Sequence of chain 1.A:
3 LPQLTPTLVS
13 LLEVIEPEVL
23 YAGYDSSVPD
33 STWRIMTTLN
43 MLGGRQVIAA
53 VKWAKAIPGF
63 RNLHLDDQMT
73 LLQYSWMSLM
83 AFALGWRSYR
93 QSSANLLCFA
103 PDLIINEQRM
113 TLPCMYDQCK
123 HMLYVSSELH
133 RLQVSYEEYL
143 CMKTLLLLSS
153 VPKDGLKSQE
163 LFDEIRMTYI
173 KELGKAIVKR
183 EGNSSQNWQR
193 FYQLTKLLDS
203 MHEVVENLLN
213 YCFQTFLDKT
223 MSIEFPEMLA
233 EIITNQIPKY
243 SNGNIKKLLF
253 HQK

A small-molecule ligand and the protein it binds are described below.
Small molecule (SMILES): CC1=C[C@@H]2[C@H]([C@@H](O)C[C@@]3(C)[C@H]2C[C@@H](C)[C@]3(O)C(=O)CO)[C@@]2(C)Cc3cnn(-c4ccccc4)c3C=C12

Binding-site contacts:
Ligand atom C25 contacts residue MET82 of chain 1.A at 3.3 Å (hydrophobic).
Ligand atom O4 contacts residue ILE225 of chain 1.A at 3.5 Å.
Ligand atom N2 contacts residue PHE101 of chain 1.A at 3.4 Å.
Ligand atom C29 contacts residue PHE101 of chain 1.A at 3.7 Å (hydrophobic).
Ligand atom C1 contacts residue LEU41 of chain 1.A at 3.1 Å (hydrophobic).
Ligand atom C18 contacts residue ASN42 of chain 1.A at 3.4 Å.
Ligand atom C23 contacts residue MET82 of chain 1.A at 3.6 Å (hydrophobic).
Ligand atom O2 contacts residue GLN120 of chain 1.A at 2.6 Å (h-bond).
Ligand atom C20 contacts residue GLN120 of chain 1.A at 3.5 Å.
Ligand atom C30 contacts residue TYR213 of chain 1.A at 3.1 Å (hydrophobic).
Ligand atom C28 contacts residue ALA83 of chain 1.A at 3.6 Å (hydrophobic).
Ligand atom C22 contacts residue GLY45 of chain 1.A at 3.5 Å.
Ligand atom O3 contacts residue TYR213 of chain 1.A at 3.2 Å (h-bond).
Ligand atom C29 contacts residue ARG89 of chain 1.A at 3.3 Å.
Ligand atom C30 contacts residue GLN120 of chain 1.A at 3.5 Å.
Ligand atom C27 contacts residue GLN48 of chain 1.A at 3.2 Å.
Ligand atom O1 contacts residue ASN42 of chain 1.A at 2.6 Å (h-bond).
Ligand atom C11 contacts residue ASN42 of chain 1.A at 3.5 Å.
Ligand atom C22 contacts residue LEU44 of chain 1.A at 3.4 Å (hydrophobic).
Ligand atom C24 contacts residue GLN48 of chain 1.A at 3.5 Å.
Ligand atom N2 contacts residue LEU44 of chain 1.A at 3.6 Å.
Ligand atom C2 contacts residue PHE101 of chain 1.A at 3.6 Å (hydrophobic).
Ligand atom C3 contacts residue PHE101 of chain 1.A at 3.4 Å (hydrophobic).
Ligand atom C12 contacts residue ASN42 of chain 1.A at 3.3 Å.
Ligand atom C26 contacts residue LEU86 of chain 1.A at 3.3 Å (hydrophobic).
Ligand atom C25 contacts residue LEU86 of chain 1.A at 3.2 Å (hydrophobic).
Ligand atom N1 contacts residue PHE101 of chain 1.A at 3.6 Å.
Ligand atom C4 contacts residue MET82 of chain 1.A at 3.5 Å (hydrophobic).
Ligand atom C17 contacts residue GLN120 of chain 1.A at 3.5 Å.
Ligand atom N1 contacts residue GLN48 of chain 1.A at 3.6 Å.
Ligand atom C26 contacts residue ALA85 of chain 1.A at 3.5 Å (hydrophobic).
Ligand atom O4 contacts residue ASN42 of chain 1.A at 3.4 Å (h-bond).
Ligand atom N2 contacts residue GLN48 of chain 1.A at 3.3 Å (h-bond).
Ligand atom C27 contacts residue PHE101 of chain 1.A at 3.0 Å (hydrophobic).
Ligand atom C2 contacts residue LEU41 of chain 1.A at 3.6 Å (hydrophobic).
Ligand atom O3 contacts residue THR217 of chain 1.A at 3.6 Å.
Ligand atom O3 contacts residue CYS214 of chain 1.A at 3.7 Å.
Ligand atom C22 contacts residue LEU41 of chain 1.A at 3.6 Å (hydrophobic).
Ligand atom C22 contacts residue PHE101 of chain 1.A at 3.7 Å (hydrophobic).
Ligand atom O4 contacts residue THR217 of chain 1.A at 2.9 Å.